This protein binds this small molecule.
Small molecule (SMILES): CC(=O)N[C@H]1[C@H](O[C@H]2[C@H](O)[C@@H](NC(C)=O)CO[C@@H]2CO)O[C@H](CO)[C@@H](O[C@@H]2O[C@H](CO[C@H]3O[C@H](CO)[C@@H](O)[C@H](O)[C@@H]3O)[C@@H](O)[C@H](O[C@H]3O[C@H](CO)[C@@H](O)[C@H](O)[C@@H]3O[C@H]3O[C@H](CO)[C@@H](O)[C@H](O)[C@@H]3O)[C@@H]2O)[C@@H]1O

Sequence of chain 1.M:
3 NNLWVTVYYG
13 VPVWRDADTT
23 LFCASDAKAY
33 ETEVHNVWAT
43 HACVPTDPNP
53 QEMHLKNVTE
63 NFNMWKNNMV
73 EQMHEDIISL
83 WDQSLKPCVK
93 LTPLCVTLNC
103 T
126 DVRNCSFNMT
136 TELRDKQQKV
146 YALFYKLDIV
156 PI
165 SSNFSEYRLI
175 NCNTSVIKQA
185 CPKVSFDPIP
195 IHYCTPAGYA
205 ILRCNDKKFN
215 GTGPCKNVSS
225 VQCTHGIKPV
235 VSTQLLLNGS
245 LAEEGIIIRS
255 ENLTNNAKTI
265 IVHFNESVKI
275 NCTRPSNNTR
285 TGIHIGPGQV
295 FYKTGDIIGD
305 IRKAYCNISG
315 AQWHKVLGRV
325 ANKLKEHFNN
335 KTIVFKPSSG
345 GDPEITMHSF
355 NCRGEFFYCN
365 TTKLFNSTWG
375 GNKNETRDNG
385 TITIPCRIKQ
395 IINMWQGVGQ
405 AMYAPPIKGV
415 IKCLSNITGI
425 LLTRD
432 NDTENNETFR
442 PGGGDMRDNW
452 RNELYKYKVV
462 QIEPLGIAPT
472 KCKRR

Sequence of chain 1.O:
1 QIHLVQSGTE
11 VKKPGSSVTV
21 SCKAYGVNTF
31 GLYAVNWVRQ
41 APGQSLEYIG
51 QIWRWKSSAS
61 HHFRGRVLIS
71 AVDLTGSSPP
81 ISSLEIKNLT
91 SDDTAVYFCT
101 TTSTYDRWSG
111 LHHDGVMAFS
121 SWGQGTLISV

Binding-site contacts:
Ligand atom C1 contacts residue ASN256 of chain 1.M at 1.4 Å.
Ligand atom N2 contacts residue GLY26 of chain 1.O at 4.2 Å.
Ligand atom O3 contacts residue GLY26 of chain 1.O at 3.6 Å.
Ligand atom O4 contacts residue TYR25 of chain 1.O at 4.1 Å.
Ligand atom C3 contacts residue HIS3 of chain 1.O at 4.0 Å.
Ligand atom C1 contacts residue TYR25 of chain 1.O at 4.2 Å (hydrophobic).
Ligand atom O5 contacts residue ASN256 of chain 1.M at 2.4 Å (h-bond).
Ligand atom O6 contacts residue GLN1 of chain 1.O at 3.4 Å (h-bond).
Ligand atom C7 contacts residue TYR25 of chain 1.O at 4.1 Å (hydrophobic).
Ligand atom C1 contacts residue HIS3 of chain 1.O at 3.8 Å.
Ligand atom C6 contacts residue THR258 of chain 1.M at 4.1 Å.
Ligand atom C1 contacts residue HIS3 of chain 1.O at 4.1 Å.
Ligand atom N2 contacts residue ASN256 of chain 1.M at 2.9 Å (h-bond).
Ligand atom C5 contacts residue ASN256 of chain 1.M at 3.6 Å.
Ligand atom C7 contacts residue ASN256 of chain 1.M at 3.7 Å.
Ligand atom O6 contacts residue ASN259 of chain 1.M at 3.5 Å.
Ligand atom C6 contacts residue TYR25 of chain 1.O at 3.9 Å (hydrophobic).
Ligand atom C6 contacts residue GLN1 of chain 1.O at 3.8 Å.
Ligand atom C8 contacts residue GLY26 of chain 1.O at 3.4 Å.
Ligand atom C2 contacts residue HIS3 of chain 1.O at 3.9 Å.
Ligand atom O3 contacts residue HIS3 of chain 1.O at 4.0 Å.
Ligand atom C6 contacts residue HIS3 of chain 1.O at 4.0 Å.
Ligand atom O5 contacts residue TYR25 of chain 1.O at 4.0 Å.
Ligand atom O2 contacts residue HIS3 of chain 1.O at 3.4 Å (h-bond).
Ligand atom C2 contacts residue HIS3 of chain 1.O at 4.0 Å.
Ligand atom C7 contacts residue GLY26 of chain 1.O at 4.3 Å.
Ligand atom C2 contacts residue TYR25 of chain 1.O at 4.3 Å (hydrophobic).
Ligand atom C3 contacts residue ASN256 of chain 1.M at 3.8 Å.
Ligand atom C4 contacts residue ASN256 of chain 1.M at 4.3 Å.
Ligand atom O7 contacts residue ASN256 of chain 1.M at 4.0 Å.
Ligand atom C2 contacts residue ASN256 of chain 1.M at 2.5 Å.
Ligand atom O7 contacts residue TYR25 of chain 1.O at 3.1 Å.
Ligand atom O6 contacts residue HIS3 of chain 1.O at 3.5 Å.
Ligand atom C2 contacts residue TYR25 of chain 1.O at 3.7 Å (hydrophobic).
Ligand atom C6 contacts residue TYR25 of chain 1.O at 4.0 Å (hydrophobic).
Ligand atom O2 contacts residue TYR25 of chain 1.O at 4.3 Å.
Ligand atom C3 contacts residue GLY26 of chain 1.O at 4.1 Å.
Ligand atom C1 contacts residue ASN259 of chain 1.M at 4.3 Å.
Ligand atom C4 contacts residue TYR25 of chain 1.O at 4.3 Å (hydrophobic).
Ligand atom O5 contacts residue ASN259 of chain 1.M at 3.6 Å.